Sequence of chain 1.A:
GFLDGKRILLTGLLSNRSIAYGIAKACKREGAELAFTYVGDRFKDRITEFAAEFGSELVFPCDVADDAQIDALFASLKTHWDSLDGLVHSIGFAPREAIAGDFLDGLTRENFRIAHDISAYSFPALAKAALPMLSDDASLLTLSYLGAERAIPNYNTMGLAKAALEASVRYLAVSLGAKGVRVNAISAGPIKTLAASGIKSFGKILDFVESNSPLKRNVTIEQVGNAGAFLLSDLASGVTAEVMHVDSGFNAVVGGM

A protein and the small-molecule ligand that binds it are described below.
Small molecule (SMILES): CCc1ccc(Oc2ccccc2)c(O)c1

Binding-site contacts:
Ligand atom C9 contacts residue NAD1 of chain 1.B at 3.6 Å.
Ligand atom C2 contacts residue TYR156 of chain 1.A at 3.5 Å (hydrophobic).
Ligand atom C12 contacts residue ILE200 of chain 1.A at 3.8 Å (hydrophobic).
Ligand atom C6 contacts residue ALA197 of chain 1.A at 3.3 Å (hydrophobic).
Ligand atom C11 contacts residue MET159 of chain 1.A at 3.6 Å (hydrophobic).
Ligand atom C8 contacts residue ALA196 of chain 1.A at 3.8 Å (hydrophobic).
Ligand atom C11 contacts residue ILE100 of chain 1.A at 3.9 Å (hydrophobic).
Ligand atom C10 contacts residue MET159 of chain 1.A at 3.9 Å (hydrophobic).
Ligand atom C12 contacts residue MET159 of chain 1.A at 3.9 Å (hydrophobic).
Ligand atom C4 contacts residue ILE200 of chain 1.A at 3.7 Å (hydrophobic).
Ligand atom O7 contacts residue ALA196 of chain 1.A at 3.7 Å.
Ligand atom CAA contacts residue ILE200 of chain 1.A at 3.7 Å (hydrophobic).
Ligand atom C5 contacts residue ILE200 of chain 1.A at 3.5 Å (hydrophobic).
Ligand atom O16 contacts residue LYS163 of chain 1.A at 3.6 Å.
Ligand atom O16 contacts residue NAD1 of chain 1.B at 2.6 Å (h-bond).
Ligand atom C10 contacts residue PHE94 of chain 1.A at 3.6 Å (hydrophobic).
Ligand atom C3 contacts residue NAD1 of chain 1.B at 3.6 Å.
Ligand atom C4 contacts residue NAD1 of chain 1.B at 3.4 Å.
Ligand atom C13 contacts residue ALA196 of chain 1.A at 3.8 Å (hydrophobic).
Ligand atom C12 contacts residue ILE100 of chain 1.A at 3.8 Å (hydrophobic).
Ligand atom C6 contacts residue ILE200 of chain 1.A at 3.8 Å (hydrophobic).
Ligand atom C14 contacts residue TYR146 of chain 1.A at 3.6 Å (hydrophobic).
Ligand atom C13 contacts residue ILE200 of chain 1.A at 3.6 Å (hydrophobic).
Ligand atom C14 contacts residue NAD1 of chain 1.B at 3.4 Å.
Ligand atom C3 contacts residue TYR146 of chain 1.A at 3.8 Å (hydrophobic).
Ligand atom C3 contacts residue TYR156 of chain 1.A at 3.5 Å (hydrophobic).
Ligand atom C9 contacts residue GLY93 of chain 1.A at 3.8 Å.
Ligand atom CAA contacts residue TYR146 of chain 1.A at 3.5 Å (hydrophobic).
Ligand atom O7 contacts residue NAD1 of chain 1.B at 3.0 Å (h-bond).
Ligand atom C10 contacts residue GLY93 of chain 1.A at 3.5 Å.
Ligand atom C2 contacts residue NAD1 of chain 1.B at 3.4 Å.
Ligand atom C9 contacts residue ALA196 of chain 1.A at 3.9 Å (hydrophobic).
Ligand atom CAA contacts residue PHE203 of chain 1.A at 3.8 Å (hydrophobic).
Ligand atom C8 contacts residue NAD1 of chain 1.B at 3.6 Å.
Ligand atom C11 contacts residue ALA95 of chain 1.A at 4.0 Å (hydrophobic).
Ligand atom C1 contacts residue NAD1 of chain 1.B at 3.4 Å.
Ligand atom C5 contacts residue NAD1 of chain 1.B at 3.1 Å.
Ligand atom O16 contacts residue TYR156 of chain 1.A at 2.5 Å (h-bond).
Ligand atom C6 contacts residue NAD1 of chain 1.B at 3.5 Å.
Ligand atom C5 contacts residue ALA197 of chain 1.A at 3.5 Å (hydrophobic).